Sequence of chain 1.A:
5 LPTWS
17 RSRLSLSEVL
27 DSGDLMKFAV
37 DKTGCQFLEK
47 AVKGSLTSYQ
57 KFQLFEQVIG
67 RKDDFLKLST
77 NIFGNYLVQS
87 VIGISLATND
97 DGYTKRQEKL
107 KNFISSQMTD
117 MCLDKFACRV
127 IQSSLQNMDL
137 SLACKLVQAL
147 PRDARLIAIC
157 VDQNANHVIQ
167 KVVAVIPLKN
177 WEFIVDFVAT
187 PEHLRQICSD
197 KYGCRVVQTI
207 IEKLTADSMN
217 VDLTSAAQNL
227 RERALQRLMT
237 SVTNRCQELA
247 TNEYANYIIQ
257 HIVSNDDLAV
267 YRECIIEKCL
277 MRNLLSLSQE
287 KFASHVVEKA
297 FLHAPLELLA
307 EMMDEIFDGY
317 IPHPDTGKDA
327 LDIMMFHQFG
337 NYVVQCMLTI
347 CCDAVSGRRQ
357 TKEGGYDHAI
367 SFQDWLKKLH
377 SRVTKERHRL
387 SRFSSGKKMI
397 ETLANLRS

Binding-site contacts:
Ligand atom C2 contacts residue TYR338 of chain 1.A at 3.0 Å (hydrophobic).
Ligand atom O4' contacts residue LYS121 of chain 1.A at 3.2 Å (salt-bridge).
Ligand atom N3 contacts residue ASN81 of chain 1.A at 2.8 Å (h-bond).
Ligand atom N3 contacts residue TYR253 of chain 1.A at 3.2 Å.
Ligand atom O4 contacts residue LYS394 of chain 1.A at 2.9 Å (salt-bridge).
Ligand atom C2 contacts residue TYR253 of chain 1.A at 3.0 Å (hydrophobic).
Ligand atom O2' contacts residue ASN160 of chain 1.A at 2.8 Å (h-bond).
Ligand atom O2' contacts residue LYS38 of chain 1.A at 3.1 Å (salt-bridge).
Ligand atom OP1 contacts residue LYS197 of chain 1.A at 3.0 Å (salt-bridge).
Ligand atom O4 contacts residue GLN341 of chain 1.A at 2.9 Å (h-bond).
Ligand atom C6 contacts residue TYR338 of chain 1.A at 3.2 Å (hydrophobic).
Ligand atom C8 contacts residue TYR253 of chain 1.A at 3.2 Å (hydrophobic).
Ligand atom N3 contacts residue ASN252 of chain 1.A at 2.9 Å (h-bond).
Ligand atom N1 contacts residue GLN128 of chain 1.A at 2.8 Å (h-bond).
Ligand atom C5 contacts residue TYR253 of chain 1.A at 3.1 Å (hydrophobic).
Ligand atom O2 contacts residue ASN252 of chain 1.A at 2.9 Å (h-bond).
Ligand atom O2' contacts residue LYS287 of chain 1.A at 2.9 Å (salt-bridge).
Ligand atom N3 contacts residue ASN337 of chain 1.A at 2.9 Å (h-bond).
Ligand atom O2 contacts residue ASN81 of chain 1.A at 2.9 Å (h-bond).
Ligand atom N1 contacts residue GLU294 of chain 1.A at 2.7 Å (salt-bridge).
Ligand atom OP1 contacts residue GLN159 of chain 1.A at 3.0 Å (h-bond).
Ligand atom C2 contacts residue TYR82 of chain 1.A at 3.1 Å (hydrophobic).
Ligand atom N1 contacts residue TYR253 of chain 1.A at 3.1 Å (h-bond).
Ligand atom N6 contacts residue GLN128 of chain 1.A at 3.1 Å (h-bond).
Ligand atom C2 contacts residue TYR338 of chain 1.A at 3.2 Å (hydrophobic).
Ligand atom N1 contacts residue TYR338 of chain 1.A at 3.2 Å (h-bond).
Ligand atom N3 contacts residue TYR338 of chain 1.A at 3.2 Å.
Ligand atom O2 contacts residue PHE122 of chain 1.A at 3.2 Å.
Ligand atom N3 contacts residue TYR338 of chain 1.A at 3.2 Å (h-bond).
Ligand atom O4 contacts residue GLN85 of chain 1.A at 3.0 Å (h-bond).
Ligand atom C4 contacts residue TYR338 of chain 1.A at 3.2 Å (hydrophobic).
Ligand atom N1 contacts residue TYR338 of chain 1.A at 3.1 Å.
Ligand atom N3 contacts residue HIS163 of chain 1.A at 3.2 Å.
Ligand atom N3 contacts residue TYR82 of chain 1.A at 3.2 Å.
Ligand atom N1 contacts residue TYR82 of chain 1.A at 3.1 Å (h-bond).
Ligand atom O4 contacts residue GLN256 of chain 1.A at 2.8 Å (h-bond).
Ligand atom N2 contacts residue SER290 of chain 1.A at 3.0 Å (h-bond).
Ligand atom C4 contacts residue HIS163 of chain 1.A at 3.1 Å.
Ligand atom O2 contacts residue ASN337 of chain 1.A at 3.0 Å (h-bond).
Ligand atom N2 contacts residue GLU294 of chain 1.A at 2.9 Å (salt-bridge).

This small molecule binds to this protein.
Small molecule (SMILES): Nc1ccn([C@@H]2O[C@H](CO[P](=O)(O)O[C@H]3[C@@H](O)[C@H](n4ccc(=O)[nH]c4=O)O[C@@H]3CO[P](=O)(O)O[C@H]3[C@@H](O)[C@H](n4cnc5c(N)ncnc54)O[C@@H]3CO[P](=O)(O)O[C@H]3[C@@H](O)[C@H](n4cnc5c(N)ncnc54)O[C@@H]3CO[P](=O)(O)O[C@H]3[C@@H](O)[C@H](n4cnc5c(N)ncnc54)O[C@@H]3CO[P](=O)(O)O[C@H]3[C@@H](O)[C@H](n4cnc5c(N)ncnc54)O[C@@H]3CO[P](=O)(O)O[C@H]3[C@@H](O)[C@H](n4ccc(=O)[nH]c4=O)O[C@@H]3CO[P](=O)(O)O[C@H]3[C@@H](O)[C@H](n4cnc5c(=O)nc(N)[nH]c54)O[C@@H]3CO[P](=O)(O)O[C@H]3[C@@H](O)[C@H](n4ccc(=O)[nH]c4=O)O[C@@H]3CO)[C@@H](O)[C@H]2O)c(=O)n1